Binding-site contacts:
Ligand atom OAH contacts residue HIS12 of chain 1.A at 2.8 Å (h-bond).
Ligand atom SAG contacts residue TRP13 of chain 1.A at 4.3 Å.
Ligand atom SAG contacts residue ASP16 of chain 1.A at 3.2 Å (salt-bridge).
Ligand atom CAB contacts residue ASN8 of chain 1.A at 3.9 Å.
Ligand atom CAE contacts residue TRP2 of chain 1.A at 4.0 Å (hydrophobic).
Ligand atom OAP contacts residue HIS7 of chain 1.A at 4.4 Å.
Ligand atom CAB contacts residue HIS7 of chain 1.A at 3.9 Å.
Ligand atom CAF contacts residue ASP16 of chain 1.A at 3.5 Å.
Ligand atom CAD contacts residue TRP2 of chain 1.A at 4.5 Å (hydrophobic).
Ligand atom CAA contacts residue HIS12 of chain 1.A at 4.5 Å.
Ligand atom OAH contacts residue ASP16 of chain 1.A at 2.7 Å (salt-bridge).
Ligand atom OAI contacts residue HIS12 of chain 1.A at 3.5 Å.
Ligand atom CAD contacts residue HIS1 of chain 1.A at 3.6 Å.
Ligand atom SAG contacts residue HIS12 of chain 1.A at 3.9 Å.
Ligand atom CAA contacts residue HIS1 of chain 1.A at 4.3 Å.
Ligand atom NAK contacts residue HIS1 of chain 1.A at 4.0 Å.
Ligand atom OAH contacts residue TRP13 of chain 1.A at 3.8 Å.
Ligand atom CAA contacts residue ASN8 of chain 1.A at 3.8 Å.
Ligand atom OAI contacts residue ASN8 of chain 1.A at 3.3 Å (h-bond).
Ligand atom NAJ contacts residue ASP16 of chain 1.A at 3.1 Å (salt-bridge).
Ligand atom OAI contacts residue GLY9 of chain 1.A at 4.3 Å.
Ligand atom CAB contacts residue HIS1 of chain 1.A at 4.2 Å.
Ligand atom CAE contacts residue HIS1 of chain 1.A at 3.8 Å.
Ligand atom OAH contacts residue LYS15 of chain 1.A at 3.9 Å.
Ligand atom SAG contacts residue TRP2 of chain 1.A at 4.0 Å.
Ligand atom OAI contacts residue TRP2 of chain 1.A at 3.7 Å.
Ligand atom CAA contacts residue HIS7 of chain 1.A at 3.9 Å.
Ligand atom CAE contacts residue ASP16 of chain 1.A at 3.2 Å.
Ligand atom CAC contacts residue HIS1 of chain 1.A at 4.0 Å.
Ligand atom NAJ contacts residue TRP2 of chain 1.A at 3.3 Å.
Ligand atom CAD contacts residue ASP16 of chain 1.A at 4.2 Å.
Ligand atom NAJ contacts residue PHE17 of chain 1.A at 3.6 Å.
Ligand atom CAF contacts residue HIS1 of chain 1.A at 4.1 Å.
Ligand atom OAI contacts residue TRP13 of chain 1.A at 3.3 Å.
Ligand atom CAF contacts residue TRP2 of chain 1.A at 4.1 Å (hydrophobic).

Sequence of chain 1.A:
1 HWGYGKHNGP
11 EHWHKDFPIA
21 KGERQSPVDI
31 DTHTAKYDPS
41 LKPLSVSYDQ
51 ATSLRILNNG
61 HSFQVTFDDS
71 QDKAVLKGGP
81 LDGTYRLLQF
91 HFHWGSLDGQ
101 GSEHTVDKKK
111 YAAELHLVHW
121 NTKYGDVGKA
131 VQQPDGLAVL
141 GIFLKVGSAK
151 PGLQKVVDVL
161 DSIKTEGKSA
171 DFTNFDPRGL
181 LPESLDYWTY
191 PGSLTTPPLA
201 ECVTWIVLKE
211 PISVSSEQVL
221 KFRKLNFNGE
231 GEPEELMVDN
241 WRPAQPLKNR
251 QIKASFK

This small molecule binds to this protein.
Small molecule (SMILES): NS(=O)(=O)c1ccc(NC(=O)NCCO)cc1